Binding-site contacts:
Ligand atom N contacts residue ASP12 of chain 31.B at 4.1 Å.
Ligand atom CB contacts residue ILE14 of chain 31.B at 4.1 Å (hydrophobic).
Ligand atom CD1 contacts residue ILE14 of chain 31.B at 3.6 Å (hydrophobic).
Ligand atom C contacts residue ILE14 of chain 31.B at 4.2 Å (hydrophobic).
Ligand atom CE1 contacts residue ASP12 of chain 31.B at 3.5 Å.
Ligand atom CD1 contacts residue ASP12 of chain 31.B at 3.8 Å.
Ligand atom C contacts residue THR16 of chain 31.B at 4.2 Å.
Ligand atom CB contacts residue THR16 of chain 31.B at 4.2 Å.
Ligand atom O contacts residue ARG18 of chain 31.B at 3.0 Å (salt-bridge).
Ligand atom O contacts residue ILE14 of chain 31.B at 3.5 Å (h-bond).
Ligand atom O contacts residue LEU15 of chain 31.B at 3.5 Å.
Ligand atom C contacts residue THR16 of chain 31.B at 3.7 Å.
Ligand atom CA contacts residue ASP12 of chain 31.B at 3.7 Å.
Ligand atom CB contacts residue LEU15 of chain 31.B at 4.1 Å (hydrophobic).
Ligand atom CG contacts residue ILE14 of chain 31.B at 4.2 Å (hydrophobic).
Ligand atom C contacts residue ILE14 of chain 31.B at 3.4 Å (hydrophobic).
Ligand atom CG contacts residue THR17 of chain 31.B at 4.3 Å.
Ligand atom CG contacts residue THR16 of chain 31.B at 4.0 Å.
Ligand atom CD2 contacts residue ASP106 of chain 31.B at 4.1 Å.
Ligand atom C contacts residue ILE14 of chain 31.B at 3.6 Å (hydrophobic).
Ligand atom O contacts residue THR17 of chain 31.B at 3.8 Å.
Ligand atom CD2 contacts residue THR17 of chain 31.B at 3.7 Å.
Ligand atom N contacts residue THR16 of chain 31.B at 2.9 Å (h-bond).
Ligand atom CA contacts residue ILE14 of chain 31.B at 3.3 Å (hydrophobic).
Ligand atom CA contacts residue ARG18 of chain 31.B at 3.8 Å.
Ligand atom CB contacts residue THR17 of chain 31.B at 4.0 Å.
Ligand atom N contacts residue ILE14 of chain 31.B at 3.5 Å.
Ligand atom CD2 contacts residue HIS157 of chain 31.B at 3.7 Å.
Ligand atom CB contacts residue ARG18 of chain 31.B at 4.2 Å.
Ligand atom N contacts residue ILE14 of chain 31.B at 3.0 Å (h-bond).
Ligand atom C contacts residue ARG18 of chain 31.B at 3.8 Å.
Ligand atom CA contacts residue ILE14 of chain 31.B at 4.0 Å (hydrophobic).
Ligand atom O contacts residue THR16 of chain 31.B at 3.1 Å (h-bond).
Ligand atom CD1 contacts residue THR16 of chain 31.B at 3.1 Å.
Ligand atom O contacts residue ILE14 of chain 31.B at 3.1 Å.
Ligand atom CA contacts residue THR16 of chain 31.B at 3.6 Å.
Ligand atom O contacts residue ARG18 of chain 31.B at 3.6 Å (salt-bridge).
Ligand atom CD2 contacts residue VAL32 of chain 31.B at 3.9 Å (hydrophobic).
Ligand atom CD1 contacts residue TYR34 of chain 31.B at 3.0 Å (hydrophobic).
Ligand atom C contacts residue ARG18 of chain 31.B at 4.1 Å.

Sequence of chain 31.B:
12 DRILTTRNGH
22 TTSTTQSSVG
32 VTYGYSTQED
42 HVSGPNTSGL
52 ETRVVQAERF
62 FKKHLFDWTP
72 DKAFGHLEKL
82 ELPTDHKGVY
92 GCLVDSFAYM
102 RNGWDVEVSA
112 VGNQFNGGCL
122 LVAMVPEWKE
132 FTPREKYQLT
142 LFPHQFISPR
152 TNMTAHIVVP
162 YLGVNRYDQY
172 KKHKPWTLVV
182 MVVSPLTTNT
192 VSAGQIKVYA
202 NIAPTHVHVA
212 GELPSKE

The protein below binds the small molecule below.
Small molecule (SMILES): CC(C)C[C@H](NC(=O)[C@H](C)NC(=O)CNC(=O)[C@@H](N)Cc1ccccc1)C(=O)N[C@@H](CC(C)C)C(=O)N[C@@H](C)C(=O)O